Binding-site contacts:
Ligand atom C1 contacts residue ASN12 of chain 2.F at 2.1 Å.
Ligand atom C7 contacts residue ASN12 of chain 2.F at 3.9 Å.
Ligand atom O7 contacts residue ASN12 of chain 2.F at 3.7 Å.
Ligand atom C5 contacts residue ASN12 of chain 2.F at 4.1 Å.
Ligand atom O5 contacts residue ASN12 of chain 2.F at 2.7 Å (h-bond).
Ligand atom C2 contacts residue ASN12 of chain 2.F at 3.2 Å.
Ligand atom N2 contacts residue ASN12 of chain 2.F at 3.8 Å.

Sequence of chain 2.F:
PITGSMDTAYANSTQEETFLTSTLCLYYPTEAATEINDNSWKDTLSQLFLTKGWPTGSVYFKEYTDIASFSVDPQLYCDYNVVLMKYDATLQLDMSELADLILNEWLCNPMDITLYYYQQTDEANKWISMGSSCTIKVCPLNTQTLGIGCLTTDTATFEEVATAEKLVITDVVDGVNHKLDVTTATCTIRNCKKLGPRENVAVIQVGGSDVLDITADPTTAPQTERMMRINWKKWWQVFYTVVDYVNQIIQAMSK

This small molecule binds to this protein.
Small molecule (SMILES): CC(=O)N[C@H]1[C@H](O[C@H]2[C@H](O)[C@@H](NC(C)=O)CO[C@@H]2CO)O[C@H](CO)[C@@H](O)[C@@H]1O